The small molecule below binds the protein below.
Small molecule (SMILES): CC(C)C[C@H](NC(=O)CN)C(=O)N[C@H](C(=O)N[C@H](C(=O)NCC(=O)N[C@@H](CO)C(=O)N[C@@H](CC(C)C)C(=O)N[C@@H](CCCN=C(N)N)C(=O)NCC=O)C(C)C)[C@@H](C)O

Sequence of chain 46.E:
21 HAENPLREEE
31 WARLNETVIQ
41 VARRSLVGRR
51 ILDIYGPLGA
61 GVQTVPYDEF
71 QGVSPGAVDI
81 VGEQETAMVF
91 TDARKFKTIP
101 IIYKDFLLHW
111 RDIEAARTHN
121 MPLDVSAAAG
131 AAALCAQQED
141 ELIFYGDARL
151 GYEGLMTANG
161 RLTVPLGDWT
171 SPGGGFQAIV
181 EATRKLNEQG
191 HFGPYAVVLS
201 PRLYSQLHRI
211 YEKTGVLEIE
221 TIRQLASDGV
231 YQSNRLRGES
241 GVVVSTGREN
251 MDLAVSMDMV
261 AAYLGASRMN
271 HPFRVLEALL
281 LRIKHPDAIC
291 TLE

Binding-site contacts:
Ligand atom N contacts residue PRO57 of chain 46.E at 3.5 Å.
Ligand atom CD2 contacts residue ASP258 of chain 46.E at 3.4 Å.
Ligand atom CD contacts residue ARG50 of chain 46.E at 3.3 Å.
Ligand atom C contacts residue ARG49 of chain 46.E at 3.6 Å.
Ligand atom N contacts residue ARG49 of chain 46.E at 3.7 Å.
Ligand atom CD2 contacts residue ARG43 of chain 46.E at 3.6 Å.
Ligand atom N contacts residue ARG49 of chain 46.E at 3.6 Å (salt-bridge).
Ligand atom NH1 contacts residue THR246 of chain 46.E at 3.2 Å (h-bond).
Ligand atom O contacts residue ILE39 of chain 46.E at 3.7 Å.
Ligand atom CA contacts residue ASP258 of chain 46.E at 3.7 Å.
Ligand atom CD2 contacts residue ARG50 of chain 46.E at 3.6 Å.
Ligand atom CZ contacts residue THR246 of chain 46.E at 3.3 Å.
Ligand atom CB contacts residue ARG49 of chain 46.E at 3.7 Å.
Ligand atom N contacts residue ASP258 of chain 46.E at 2.8 Å (salt-bridge).
Ligand atom NH2 contacts residue THR246 of chain 46.E at 3.0 Å (h-bond).
Ligand atom CD contacts residue LEU52 of chain 46.E at 3.3 Å (hydrophobic).
Ligand atom O contacts residue ARG49 of chain 46.E at 3.1 Å (salt-bridge).
Ligand atom O contacts residue ARG43 of chain 46.E at 2.8 Å (salt-bridge).
Ligand atom NH1 contacts residue ASP53 of chain 46.E at 3.0 Å (salt-bridge).
Ligand atom NE contacts residue ILE51 of chain 46.E at 3.7 Å.
Ligand atom O contacts residue ARG50 of chain 46.E at 3.4 Å.
Ligand atom C contacts residue ARG43 of chain 46.E at 3.7 Å.
Ligand atom CA contacts residue ASP258 of chain 46.E at 3.7 Å.
Ligand atom CB contacts residue ARG49 of chain 46.E at 3.5 Å.
Ligand atom C contacts residue ASP258 of chain 46.E at 3.7 Å.
Ligand atom OG1 contacts residue MET259 of chain 46.E at 2.6 Å (h-bond).
Ligand atom CG2 contacts residue ASP258 of chain 46.E at 3.5 Å.
Ligand atom OG1 contacts residue ASP258 of chain 46.E at 3.3 Å.
Ligand atom O contacts residue ARG43 of chain 46.E at 2.8 Å (salt-bridge).
Ligand atom CG contacts residue PRO57 of chain 46.E at 3.7 Å (hydrophobic).
Ligand atom N contacts residue ASP258 of chain 46.E at 3.2 Å (salt-bridge).
Ligand atom N contacts residue ASP258 of chain 46.E at 3.2 Å (salt-bridge).
Ligand atom NE contacts residue ARG50 of chain 46.E at 3.1 Å (salt-bridge).
Ligand atom N contacts residue ARG49 of chain 46.E at 3.5 Å (salt-bridge).
Ligand atom CB contacts residue ASP258 of chain 46.E at 3.5 Å.
Ligand atom NH2 contacts residue ASP228 of chain 46.E at 2.7 Å (salt-bridge).
Ligand atom CB contacts residue MET259 of chain 46.E at 3.6 Å (hydrophobic).
Ligand atom CG2 contacts residue MET259 of chain 46.E at 3.7 Å (hydrophobic).
Ligand atom CA contacts residue ASP258 of chain 46.E at 3.6 Å.
Ligand atom CB contacts residue ASP258 of chain 46.E at 3.7 Å.